The small molecule below binds the protein below.
Small molecule (SMILES): Nc1ncnc2c1ncn2[C@H]1C[C@H](O)[C@@H](COP(=O)(O)O)O1

Sequence of chain 1.L:
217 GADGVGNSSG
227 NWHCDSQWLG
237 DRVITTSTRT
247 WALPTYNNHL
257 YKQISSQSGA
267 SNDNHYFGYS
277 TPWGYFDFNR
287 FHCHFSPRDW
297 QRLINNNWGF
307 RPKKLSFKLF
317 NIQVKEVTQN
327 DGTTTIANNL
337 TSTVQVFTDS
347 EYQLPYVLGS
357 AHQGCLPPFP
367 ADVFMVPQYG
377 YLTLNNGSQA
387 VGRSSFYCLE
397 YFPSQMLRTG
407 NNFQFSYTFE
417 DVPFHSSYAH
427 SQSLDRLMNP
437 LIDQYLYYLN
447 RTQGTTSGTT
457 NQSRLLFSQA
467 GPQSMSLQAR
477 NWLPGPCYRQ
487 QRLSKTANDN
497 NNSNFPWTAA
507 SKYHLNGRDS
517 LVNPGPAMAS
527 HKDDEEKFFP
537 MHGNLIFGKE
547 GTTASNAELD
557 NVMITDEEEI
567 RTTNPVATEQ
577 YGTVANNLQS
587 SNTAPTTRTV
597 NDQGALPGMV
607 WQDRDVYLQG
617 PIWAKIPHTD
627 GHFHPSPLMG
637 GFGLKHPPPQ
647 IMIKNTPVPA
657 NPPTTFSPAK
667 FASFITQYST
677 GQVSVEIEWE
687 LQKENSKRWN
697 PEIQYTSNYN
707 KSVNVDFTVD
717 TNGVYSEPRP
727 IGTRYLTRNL

Binding-site contacts:
Ligand atom N6 contacts residue GLY639 of chain 1.L at 2.9 Å (h-bond).
Ligand atom O2P contacts residue PHE629 of chain 1.L at 3.4 Å (h-bond).
Ligand atom C5 contacts residue PRO419 of chain 1.L at 4.2 Å (hydrophobic).
Ligand atom O5' contacts residue PRO631 of chain 1.L at 4.0 Å.
Ligand atom C2' contacts residue PRO419 of chain 1.L at 4.0 Å (hydrophobic).
Ligand atom N1 contacts residue GLY639 of chain 1.L at 3.1 Å (h-bond).
Ligand atom O2P contacts residue PRO631 of chain 1.L at 3.8 Å.
Ligand atom C2 contacts residue PRO419 of chain 1.L at 4.2 Å (hydrophobic).
Ligand atom N6 contacts residue SER632 of chain 1.L at 4.0 Å.
Ligand atom N1 contacts residue VAL418 of chain 1.L at 3.8 Å.
Ligand atom N6 contacts residue GLY637 of chain 1.L at 4.0 Å.
Ligand atom O4' contacts residue PRO631 of chain 1.L at 4.1 Å.
Ligand atom N1 contacts residue PRO631 of chain 1.L at 3.8 Å.
Ligand atom N6 contacts residue PRO631 of chain 1.L at 3.8 Å.
Ligand atom N1 contacts residue PRO419 of chain 1.L at 4.2 Å.
Ligand atom C4 contacts residue PRO419 of chain 1.L at 4.0 Å (hydrophobic).
Ligand atom C6 contacts residue GLY639 of chain 1.L at 3.8 Å.
Ligand atom N9 contacts residue PRO419 of chain 1.L at 4.2 Å.
Ligand atom O5' contacts residue PHE629 of chain 1.L at 3.9 Å.
Ligand atom N9 contacts residue HIS630 of chain 1.L at 3.8 Å.
Ligand atom N3 contacts residue PRO419 of chain 1.L at 4.2 Å.
Ligand atom C5 contacts residue PRO631 of chain 1.L at 4.1 Å (hydrophobic).
Ligand atom C5 contacts residue SER632 of chain 1.L at 4.4 Å.
Ligand atom C2 contacts residue GLY639 of chain 1.L at 3.9 Å.
Ligand atom N7 contacts residue SER632 of chain 1.L at 3.8 Å.
Ligand atom C8 contacts residue HIS630 of chain 1.L at 3.1 Å.
Ligand atom N6 contacts residue PRO633 of chain 1.L at 4.2 Å.
Ligand atom C2 contacts residue PRO631 of chain 1.L at 4.3 Å (hydrophobic).
Ligand atom C6 contacts residue PRO631 of chain 1.L at 3.6 Å (hydrophobic).
Ligand atom N6 contacts residue PHE638 of chain 1.L at 3.8 Å.
Ligand atom N7 contacts residue HIS630 of chain 1.L at 3.6 Å.
Ligand atom N7 contacts residue ASP609 of chain 1.L at 4.1 Å.
Ligand atom C1' contacts residue HIS630 of chain 1.L at 3.8 Å.
Ligand atom C8 contacts residue ASP609 of chain 1.L at 4.4 Å.
Ligand atom C6 contacts residue PRO419 of chain 1.L at 4.3 Å (hydrophobic).
Ligand atom O2P contacts residue HIS628 of chain 1.L at 3.8 Å.
Ligand atom P contacts residue PHE629 of chain 1.L at 4.4 Å.
Ligand atom N6 contacts residue VAL418 of chain 1.L at 3.8 Å.
Ligand atom C6 contacts residue VAL418 of chain 1.L at 4.0 Å (hydrophobic).
Ligand atom O4' contacts residue HIS630 of chain 1.L at 4.2 Å.